Binding-site contacts:
Ligand atom N contacts residue GLY199 of chain 1.C at 3.0 Å (h-bond).
Ligand atom CD1 contacts residue SER201 of chain 1.C at 4.2 Å.
Ligand atom CA contacts residue GLU74 of chain 1.A at 3.8 Å.
Ligand atom CB contacts residue ILE289 of chain 1.B at 4.3 Å (hydrophobic).
Ligand atom CZ2 contacts residue ARG179 of chain 1.A at 4.2 Å.
Ligand atom CH2 contacts residue LEU112 of chain 1.A at 3.8 Å (hydrophobic).
Ligand atom OG1 contacts residue SER201 of chain 1.C at 3.0 Å (h-bond).
Ligand atom CE3 contacts residue PRO114 of chain 1.A at 4.3 Å (hydrophobic).
Ligand atom CE2 contacts residue ILE77 of chain 1.A at 4.3 Å (hydrophobic).
Ligand atom CB contacts residue GLU74 of chain 1.A at 3.4 Å.
Ligand atom C contacts residue GLY199 of chain 1.C at 4.1 Å.
Ligand atom CZ3 contacts residue GLY199 of chain 1.C at 4.3 Å.
Ligand atom CH2 contacts residue PRO114 of chain 1.A at 4.2 Å (hydrophobic).
Ligand atom CE3 contacts residue GLY199 of chain 1.C at 3.7 Å.
Ligand atom CD2 contacts residue GLY199 of chain 1.C at 4.3 Å.
Ligand atom CA contacts residue GLY199 of chain 1.C at 3.8 Å.
Ligand atom CD1 contacts residue ARG198 of chain 1.C at 3.8 Å.
Ligand atom O contacts residue SER201 of chain 1.C at 3.5 Å (h-bond).
Ligand atom NE1 contacts residue SER201 of chain 1.C at 4.3 Å.
Ligand atom CZ3 contacts residue LEU112 of chain 1.A at 4.3 Å (hydrophobic).
Ligand atom O contacts residue GLN248 of chain 1.C at 4.2 Å.
Ligand atom CB contacts residue SER201 of chain 1.C at 4.4 Å.
Ligand atom CA contacts residue GLY199 of chain 1.C at 4.3 Å.
Ligand atom CG contacts residue GLY199 of chain 1.C at 4.2 Å.
Ligand atom CG2 contacts residue ILE289 of chain 1.B at 4.3 Å (hydrophobic).
Ligand atom CB contacts residue GLY199 of chain 1.C at 3.8 Å.
Ligand atom CA contacts residue GLN248 of chain 1.C at 4.3 Å.
Ligand atom CB contacts residue TYR200 of chain 1.C at 3.7 Å (hydrophobic).
Ligand atom CZ3 contacts residue THR196 of chain 1.C at 4.0 Å.
Ligand atom C contacts residue GLY199 of chain 1.C at 4.0 Å.
Ligand atom CB contacts residue GLY199 of chain 1.C at 3.4 Å.
Ligand atom CH2 contacts residue ARG179 of chain 1.A at 4.1 Å.
Ligand atom CG contacts residue SER201 of chain 1.C at 4.3 Å.
Ligand atom CZ3 contacts residue PRO114 of chain 1.A at 3.7 Å (hydrophobic).
Ligand atom CB contacts residue GLN248 of chain 1.C at 4.3 Å.
Ligand atom CD2 contacts residue ILE77 of chain 1.A at 4.2 Å (hydrophobic).
Ligand atom O contacts residue ILE77 of chain 1.A at 4.3 Å.
Ligand atom CG2 contacts residue GLU207 of chain 1.C at 4.4 Å.
Ligand atom N contacts residue GLY199 of chain 1.C at 3.7 Å.
Ligand atom O contacts residue SER201 of chain 1.C at 4.0 Å.

Sequence of chain 1.B:
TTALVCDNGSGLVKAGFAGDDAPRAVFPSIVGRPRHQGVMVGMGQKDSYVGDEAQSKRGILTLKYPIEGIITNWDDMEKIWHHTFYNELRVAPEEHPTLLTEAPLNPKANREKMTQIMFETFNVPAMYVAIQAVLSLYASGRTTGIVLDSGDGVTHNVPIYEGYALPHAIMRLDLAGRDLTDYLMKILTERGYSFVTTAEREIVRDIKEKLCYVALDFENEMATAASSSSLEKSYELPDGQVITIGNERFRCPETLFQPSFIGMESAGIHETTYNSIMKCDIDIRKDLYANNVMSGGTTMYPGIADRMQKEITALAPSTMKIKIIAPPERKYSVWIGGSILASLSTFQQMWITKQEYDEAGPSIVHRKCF

Sequence of chain 1.C:
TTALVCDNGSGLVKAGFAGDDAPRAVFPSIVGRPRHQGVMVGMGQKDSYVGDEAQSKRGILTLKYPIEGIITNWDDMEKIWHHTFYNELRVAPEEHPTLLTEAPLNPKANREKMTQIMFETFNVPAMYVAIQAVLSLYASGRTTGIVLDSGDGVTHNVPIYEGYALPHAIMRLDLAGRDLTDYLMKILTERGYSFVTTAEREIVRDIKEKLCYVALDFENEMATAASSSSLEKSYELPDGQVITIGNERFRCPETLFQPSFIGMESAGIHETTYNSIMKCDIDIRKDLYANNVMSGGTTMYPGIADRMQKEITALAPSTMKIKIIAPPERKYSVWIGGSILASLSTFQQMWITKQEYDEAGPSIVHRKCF

Sequence of chain 1.A:
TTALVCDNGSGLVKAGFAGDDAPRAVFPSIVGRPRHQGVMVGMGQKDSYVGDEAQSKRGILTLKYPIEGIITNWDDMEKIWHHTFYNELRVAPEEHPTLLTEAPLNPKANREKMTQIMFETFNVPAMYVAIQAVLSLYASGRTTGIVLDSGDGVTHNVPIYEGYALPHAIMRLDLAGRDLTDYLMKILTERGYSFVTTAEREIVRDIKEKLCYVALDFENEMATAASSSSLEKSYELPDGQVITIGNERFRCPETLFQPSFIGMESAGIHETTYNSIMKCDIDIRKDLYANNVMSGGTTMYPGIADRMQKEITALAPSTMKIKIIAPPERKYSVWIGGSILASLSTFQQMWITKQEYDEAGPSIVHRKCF

A protein and the small-molecule ligand that binds it are described below.
Small molecule (SMILES): C[C@@H]1NC(=O)[C@H](C[C@@](C)(O)CO)NC(=O)[C@@H]2CC3=C(N=C4C=CC=CC43)SC[C@H](NC(=O)[C@H]([C@H](C)O)NC1=O)C(=O)N1C[C@H](O)C[C@H]1C(=O)N[C@@H](C)C(=O)N2